Binding-site contacts:
Ligand atom O6 contacts residue PHE151 of chain 2.E at 3.5 Å.
Ligand atom C4 contacts residue PHE151 of chain 2.E at 3.6 Å (hydrophobic).
Ligand atom N7 contacts residue PHE151 of chain 2.E at 3.4 Å.
Ligand atom O3G contacts residue LYS58 of chain 2.E at 2.7 Å (salt-bridge).
Ligand atom C4 contacts residue TRP153 of chain 2.E at 3.5 Å (hydrophobic).
Ligand atom C2' contacts residue ASN18 of chain 2.E at 3.5 Å.
Ligand atom O1G contacts residue GLY17 of chain 2.E at 2.7 Å (h-bond).
Ligand atom O2A contacts residue ASP74 of chain 2.E at 3.5 Å (salt-bridge).
Ligand atom O6 contacts residue HIS179 of chain 2.E at 3.0 Å (h-bond).
Ligand atom PB contacts residue MG1 of chain 2.S at 3.5 Å.
Ligand atom N3 contacts residue TRP153 of chain 2.E at 3.2 Å (h-bond).
Ligand atom O2A contacts residue GLU46 of chain 2.E at 3.4 Å (salt-bridge).
Ligand atom O4' contacts residue TRP153 of chain 2.E at 3.6 Å (h-bond).
Ligand atom O2B contacts residue ASN18 of chain 2.E at 3.5 Å (h-bond).
Ligand atom O2G contacts residue THR16 of chain 2.E at 2.7 Å (h-bond).
Ligand atom O1B contacts residue LYS91 of chain 2.E at 3.2 Å (salt-bridge).
Ligand atom O6 contacts residue ARG180 of chain 2.E at 2.6 Å (salt-bridge).
Ligand atom C2 contacts residue TRP153 of chain 2.E at 3.4 Å (hydrophobic).
Ligand atom O2' contacts residue ASN18 of chain 2.E at 3.4 Å (h-bond).
Ligand atom N3 contacts residue GLY152 of chain 2.E at 3.6 Å.
Ligand atom C2 contacts residue PHE151 of chain 2.E at 3.0 Å (hydrophobic).
Ligand atom C5 contacts residue ARG180 of chain 2.E at 3.5 Å.
Ligand atom PG contacts residue LYS21 of chain 2.E at 3.5 Å.
Ligand atom N1 contacts residue ASP154 of chain 2.E at 2.8 Å (salt-bridge).
Ligand atom C5 contacts residue PHE151 of chain 2.E at 3.3 Å (hydrophobic).
Ligand atom C2 contacts residue ASP154 of chain 2.E at 3.2 Å.
Ligand atom O1B contacts residue MG1 of chain 2.S at 2.0 Å.
Ligand atom O3G contacts residue MG1 of chain 2.S at 2.7 Å.
Ligand atom C6 contacts residue PHE151 of chain 2.E at 3.5 Å (hydrophobic).
Ligand atom O6 contacts residue LYS174 of chain 2.E at 3.3 Å (salt-bridge).
Ligand atom O2A contacts residue MG1 of chain 2.S at 2.8 Å.
Ligand atom O1A contacts residue GLU73 of chain 2.E at 3.4 Å (salt-bridge).
Ligand atom O3B contacts residue LYS21 of chain 2.E at 3.2 Å (salt-bridge).
Ligand atom O1A contacts residue LYS21 of chain 2.E at 3.4 Å (salt-bridge).
Ligand atom N7 contacts residue ARG180 of chain 2.E at 3.0 Å (salt-bridge).
Ligand atom O1A contacts residue THR75 of chain 2.E at 2.9 Å (h-bond).
Ligand atom O3A contacts residue LYS21 of chain 2.E at 3.4 Å (salt-bridge).
Ligand atom O2G contacts residue LYS21 of chain 2.E at 2.8 Å (salt-bridge).
Ligand atom C6 contacts residue ARG180 of chain 2.E at 3.4 Å.
Ligand atom N3 contacts residue PHE151 of chain 2.E at 3.5 Å (h-bond).

Sequence of chain 2.E:
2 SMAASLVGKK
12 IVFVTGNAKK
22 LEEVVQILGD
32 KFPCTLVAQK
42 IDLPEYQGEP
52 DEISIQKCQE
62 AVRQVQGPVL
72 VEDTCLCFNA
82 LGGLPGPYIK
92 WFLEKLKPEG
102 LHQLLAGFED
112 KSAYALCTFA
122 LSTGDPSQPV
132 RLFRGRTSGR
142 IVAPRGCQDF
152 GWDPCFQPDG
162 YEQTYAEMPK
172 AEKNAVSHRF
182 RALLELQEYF

The protein below binds the small molecule below.
Small molecule (SMILES): O=P(O)(O)O[P](=O)(O)O[P](=O)(O)OC[C@H]1O[C@@H](n2cnc3c(O)ncnc32)[C@H](O)[C@@H]1O